Sequence of chain 1.V:
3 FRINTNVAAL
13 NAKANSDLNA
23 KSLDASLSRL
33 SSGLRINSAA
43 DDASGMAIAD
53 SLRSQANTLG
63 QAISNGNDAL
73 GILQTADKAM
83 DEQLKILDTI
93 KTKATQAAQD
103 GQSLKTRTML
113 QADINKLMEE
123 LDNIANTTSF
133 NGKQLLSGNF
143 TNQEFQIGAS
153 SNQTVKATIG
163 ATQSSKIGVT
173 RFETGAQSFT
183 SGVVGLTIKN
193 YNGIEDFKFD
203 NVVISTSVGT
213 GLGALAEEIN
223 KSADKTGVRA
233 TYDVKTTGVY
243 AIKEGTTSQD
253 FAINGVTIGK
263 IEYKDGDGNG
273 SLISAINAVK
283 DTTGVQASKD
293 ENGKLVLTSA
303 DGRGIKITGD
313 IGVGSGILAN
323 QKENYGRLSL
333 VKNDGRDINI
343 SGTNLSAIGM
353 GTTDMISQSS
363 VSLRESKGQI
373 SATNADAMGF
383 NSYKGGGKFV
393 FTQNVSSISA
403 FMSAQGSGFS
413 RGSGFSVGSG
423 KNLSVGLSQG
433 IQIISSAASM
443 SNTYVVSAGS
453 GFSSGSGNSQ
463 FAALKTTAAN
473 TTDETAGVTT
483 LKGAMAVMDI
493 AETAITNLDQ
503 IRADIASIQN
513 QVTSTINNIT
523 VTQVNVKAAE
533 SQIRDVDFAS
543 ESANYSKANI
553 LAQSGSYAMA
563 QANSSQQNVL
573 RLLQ

Binding-site contacts:
Ligand atom O1A contacts residue SER455 of chain 1.V at 3.0 Å (h-bond).
Ligand atom C7 contacts residue SER455 of chain 1.V at 3.8 Å.
Ligand atom C2 contacts residue SER456 of chain 1.V at 3.6 Å.
Ligand atom O8 contacts residue ALA450 of chain 1.V at 4.5 Å.
Ligand atom O8 contacts residue SER456 of chain 1.V at 4.4 Å.
Ligand atom C6 contacts residue SER456 of chain 1.V at 3.8 Å.
Ligand atom C3 contacts residue SER455 of chain 1.V at 2.7 Å.
Ligand atom C3 contacts residue SER458 of chain 1.V at 3.5 Å.
Ligand atom O1A contacts residue ALA450 of chain 1.V at 3.3 Å (h-bond).
Ligand atom C4 contacts residue SER456 of chain 1.V at 4.2 Å.
Ligand atom C4 contacts residue SER455 of chain 1.V at 3.8 Å.
Ligand atom C8 contacts residue SER455 of chain 1.V at 3.7 Å.
Ligand atom O8 contacts residue SER455 of chain 1.V at 2.8 Å (h-bond).
Ligand atom O1B contacts residue SER455 of chain 1.V at 3.2 Å.
Ligand atom C1 contacts residue ALA450 of chain 1.V at 4.1 Å (hydrophobic).
Ligand atom O1B contacts residue SER458 of chain 1.V at 4.0 Å.
Ligand atom C1 contacts residue SER458 of chain 1.V at 4.4 Å.
Ligand atom C5 contacts residue SER455 of chain 1.V at 3.8 Å.
Ligand atom C1 contacts residue SER455 of chain 1.V at 2.5 Å.
Ligand atom C6 contacts residue SER455 of chain 1.V at 2.8 Å.
Ligand atom C2 contacts residue SER455 of chain 1.V at 1.4 Å.
Ligand atom C2 contacts residue SER458 of chain 1.V at 3.9 Å.
Ligand atom O6 contacts residue SER456 of chain 1.V at 3.9 Å.
Ligand atom N5 contacts residue SER455 of chain 1.V at 4.3 Å.
Ligand atom O1B contacts residue ALA450 of chain 1.V at 4.5 Å.
Ligand atom O6 contacts residue SER455 of chain 1.V at 1.6 Å (h-bond).
Ligand atom C3 contacts residue SER456 of chain 1.V at 3.2 Å.

The protein below binds the small molecule below.
Small molecule (SMILES): C[C@H](O)[C@H](N)[C@@H]1O[C@](O)(C(=O)O)C[C@H](O)[C@@H]1N